The small molecule below binds the protein below.
Small molecule (SMILES): CC(=O)N[C@@H]1[C@@H](O)[C@H](O)[C@@H](CO)O[C@H]1O

Sequence of chain 1.A:
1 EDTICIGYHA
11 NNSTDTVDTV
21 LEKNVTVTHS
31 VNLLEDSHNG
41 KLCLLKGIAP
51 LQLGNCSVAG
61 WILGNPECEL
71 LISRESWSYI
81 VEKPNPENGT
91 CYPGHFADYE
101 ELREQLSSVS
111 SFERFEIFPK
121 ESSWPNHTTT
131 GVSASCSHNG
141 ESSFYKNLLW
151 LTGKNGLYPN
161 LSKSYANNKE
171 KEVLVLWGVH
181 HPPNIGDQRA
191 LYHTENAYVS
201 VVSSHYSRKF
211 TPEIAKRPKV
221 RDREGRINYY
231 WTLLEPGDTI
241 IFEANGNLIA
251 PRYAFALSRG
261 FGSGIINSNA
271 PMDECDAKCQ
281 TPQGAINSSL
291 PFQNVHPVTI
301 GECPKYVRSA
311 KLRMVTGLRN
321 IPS

Binding-site contacts:
Ligand atom C1 contacts residue TYR198 of chain 1.A at 3.9 Å (hydrophobic).
Ligand atom O6 contacts residue TYR198 of chain 1.A at 4.5 Å.
Ligand atom N2 contacts residue ASN160 of chain 1.A at 2.8 Å (h-bond).
Ligand atom C8 contacts residue ASN160 of chain 1.A at 3.6 Å.
Ligand atom O7 contacts residue ASN160 of chain 1.A at 3.1 Å (h-bond).
Ligand atom O5 contacts residue ASN160 of chain 1.A at 2.4 Å (h-bond).
Ligand atom C5 contacts residue TYR198 of chain 1.A at 3.9 Å (hydrophobic).
Ligand atom C4 contacts residue ASN160 of chain 1.A at 4.2 Å.
Ligand atom C7 contacts residue ASN160 of chain 1.A at 3.1 Å.
Ligand atom C3 contacts residue ASN160 of chain 1.A at 3.7 Å.
Ligand atom O5 contacts residue TYR198 of chain 1.A at 2.9 Å (h-bond).
Ligand atom C2 contacts residue ASN160 of chain 1.A at 2.4 Å.
Ligand atom C1 contacts residue ASN160 of chain 1.A at 1.4 Å.
Ligand atom C5 contacts residue ASN160 of chain 1.A at 3.7 Å.
Ligand atom C6 contacts residue TYR198 of chain 1.A at 3.6 Å (hydrophobic).